Sequence of chain 5.C:
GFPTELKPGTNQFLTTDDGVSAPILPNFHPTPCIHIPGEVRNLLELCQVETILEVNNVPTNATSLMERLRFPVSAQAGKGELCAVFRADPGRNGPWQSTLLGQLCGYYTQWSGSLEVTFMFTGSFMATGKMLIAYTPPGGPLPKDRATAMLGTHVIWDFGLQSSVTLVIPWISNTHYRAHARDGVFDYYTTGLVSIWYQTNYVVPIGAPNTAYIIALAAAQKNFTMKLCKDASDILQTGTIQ

The small molecule below binds the protein below.
Small molecule (SMILES): Cc1nc(-c2ccc(OCCCCCN3CCN(c4ccnc(N)c4)C3=O)cc2)no1

Sequence of chain 6.C:
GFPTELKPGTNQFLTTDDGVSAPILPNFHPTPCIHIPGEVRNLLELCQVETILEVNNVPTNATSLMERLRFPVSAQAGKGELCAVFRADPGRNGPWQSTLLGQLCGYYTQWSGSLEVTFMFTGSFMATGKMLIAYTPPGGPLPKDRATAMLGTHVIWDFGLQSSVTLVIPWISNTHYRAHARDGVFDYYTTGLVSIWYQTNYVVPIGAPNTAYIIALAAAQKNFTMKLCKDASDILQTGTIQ

Binding-site contacts:
Ligand atom O2 contacts residue PHE233 of chain 5.A at 3.0 Å.
Ligand atom C14 contacts residue PHE155 of chain 5.A at 3.9 Å (hydrophobic).
Ligand atom C14 contacts residue MET195 of chain 5.A at 3.9 Å (hydrophobic).
Ligand atom N6 contacts residue PHE155 of chain 5.A at 3.8 Å.
Ligand atom C16 contacts residue ILE111 of chain 5.A at 3.5 Å (hydrophobic).
Ligand atom O3 contacts residue ASP112 of chain 5.A at 3.6 Å.
Ligand atom C7 contacts residue TYR201 of chain 5.A at 3.8 Å (hydrophobic).
Ligand atom C2 contacts residue THR114 of chain 5.A at 3.6 Å.
Ligand atom O3 contacts residue ILE113 of chain 5.A at 3.0 Å (h-bond).
Ligand atom C12 contacts residue MET195 of chain 5.A at 3.8 Å (hydrophobic).
Ligand atom C16 contacts residue PHE155 of chain 5.A at 3.9 Å (hydrophobic).
Ligand atom N5 contacts residue PHE233 of chain 5.A at 3.2 Å.
Ligand atom C16 contacts residue PHE135 of chain 5.A at 3.4 Å (hydrophobic).
Ligand atom C8 contacts residue TYR201 of chain 5.A at 3.3 Å (hydrophobic).
Ligand atom C14 contacts residue PHE135 of chain 5.A at 3.7 Å (hydrophobic).
Ligand atom N4 contacts residue TRP203 of chain 5.A at 3.6 Å (h-bond).
Ligand atom C9 contacts residue ILE113 of chain 5.A at 3.7 Å (hydrophobic).
Ligand atom C17 contacts residue PHE135 of chain 5.A at 3.9 Å (hydrophobic).
Ligand atom C2 contacts residue ASP112 of chain 5.A at 2.8 Å.
Ligand atom N6 contacts residue ILE24 of chain 5.C at 3.9 Å.
Ligand atom N5 contacts residue PHE137 of chain 5.A at 3.5 Å.
Ligand atom O1 contacts residue MET195 of chain 5.A at 3.2 Å.
Ligand atom N1 contacts residue THR114 of chain 5.A at 4.0 Å.
Ligand atom C3 contacts residue ASP112 of chain 5.A at 3.0 Å.
Ligand atom C13 contacts residue MET195 of chain 5.A at 3.9 Å (hydrophobic).
Ligand atom N2 contacts residue TRP203 of chain 5.A at 3.9 Å.
Ligand atom C17 contacts residue PHE155 of chain 5.A at 3.7 Å (hydrophobic).
Ligand atom C5 contacts residue TRP203 of chain 5.A at 3.8 Å (hydrophobic).
Ligand atom C19 contacts residue VAL192 of chain 5.A at 3.4 Å (hydrophobic).
Ligand atom C15 contacts residue MET195 of chain 5.A at 3.8 Å (hydrophobic).
Ligand atom C7 contacts residue ASN228 of chain 5.A at 3.8 Å.
Ligand atom N1 contacts residue ASP112 of chain 5.A at 3.9 Å.
Ligand atom C18 contacts residue PHE155 of chain 5.A at 3.9 Å (hydrophobic).
Ligand atom C22 contacts residue VAL179 of chain 5.A at 3.4 Å (hydrophobic).
Ligand atom O2 contacts residue PHE137 of chain 5.A at 4.0 Å.
Ligand atom C13 contacts residue PHE135 of chain 5.A at 3.4 Å (hydrophobic).
Ligand atom C13 contacts residue ILE111 of chain 5.A at 4.0 Å (hydrophobic).
Ligand atom C4 contacts residue TRP203 of chain 5.A at 4.0 Å (hydrophobic).
Ligand atom C19 contacts residue ILE24 of chain 5.C at 3.5 Å (hydrophobic).
Ligand atom C15 contacts residue VAL192 of chain 5.A at 3.2 Å (hydrophobic).

Sequence of chain 5.A:
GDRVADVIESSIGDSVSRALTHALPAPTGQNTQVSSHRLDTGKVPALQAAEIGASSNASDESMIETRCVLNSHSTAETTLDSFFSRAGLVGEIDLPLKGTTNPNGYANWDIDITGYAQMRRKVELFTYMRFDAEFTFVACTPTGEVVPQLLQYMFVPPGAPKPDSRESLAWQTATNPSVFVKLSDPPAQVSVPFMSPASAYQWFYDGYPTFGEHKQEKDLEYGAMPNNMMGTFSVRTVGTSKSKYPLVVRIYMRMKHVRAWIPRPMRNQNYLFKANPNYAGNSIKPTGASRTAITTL